Sequence of chain 1.A:
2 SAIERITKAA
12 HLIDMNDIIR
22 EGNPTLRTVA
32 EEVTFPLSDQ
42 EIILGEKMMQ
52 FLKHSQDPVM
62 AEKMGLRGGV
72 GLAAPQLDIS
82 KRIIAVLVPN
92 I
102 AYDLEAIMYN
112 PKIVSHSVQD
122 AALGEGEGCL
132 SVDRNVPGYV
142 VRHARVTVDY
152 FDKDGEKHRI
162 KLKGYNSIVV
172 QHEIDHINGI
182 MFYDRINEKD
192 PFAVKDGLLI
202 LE

Binding-site contacts:
Ligand atom N14 contacts residue GLY129 of chain 1.A at 3.3 Å (h-bond).
Ligand atom C41 contacts residue LEU131 of chain 1.A at 3.6 Å (hydrophobic).
Ligand atom N43 contacts residue HIS173 of chain 1.A at 3.7 Å.
Ligand atom N43 contacts residue GLU174 of chain 1.A at 2.8 Å (salt-bridge).
Ligand atom C07 contacts residue GLU126 of chain 1.A at 3.5 Å.
Ligand atom N02 contacts residue GLY127 of chain 1.A at 3.3 Å (h-bond).
Ligand atom C41 contacts residue NI1 of chain 1.B at 3.0 Å.
Ligand atom S34 contacts residue HIS173 of chain 1.A at 3.6 Å (h-bond).
Ligand atom CL31 contacts residue VAL71 of chain 1.A at 3.5 Å.
Ligand atom N43 contacts residue GLY72 of chain 1.A at 2.9 Å (h-bond).
Ligand atom C33 contacts residue GLY129 of chain 1.A at 3.6 Å.
Ligand atom C01 contacts residue GLU128 of chain 1.A at 3.3 Å.
Ligand atom O42 contacts residue CYS130 of chain 1.A at 3.0 Å.
Ligand atom C41 contacts residue HIS173 of chain 1.A at 3.6 Å.
Ligand atom C17 contacts residue TYR166 of chain 1.A at 3.6 Å (hydrophobic).
Ligand atom O38 contacts residue VAL71 of chain 1.A at 2.8 Å (h-bond).
Ligand atom O38 contacts residue GLY72 of chain 1.A at 3.2 Å (h-bond).
Ligand atom O44 contacts residue HIS173 of chain 1.A at 3.2 Å (h-bond).
Ligand atom C01 contacts residue GLU126 of chain 1.A at 3.5 Å.
Ligand atom N32 contacts residue GLY129 of chain 1.A at 3.2 Å (h-bond).
Ligand atom O42 contacts residue NI1 of chain 1.B at 2.3 Å (h-bond).
Ligand atom N12 contacts residue GLY127 of chain 1.A at 2.9 Å (h-bond).
Ligand atom N43 contacts residue NI1 of chain 1.B at 3.1 Å (h-bond).
Ligand atom O44 contacts residue GLY72 of chain 1.A at 3.6 Å.
Ligand atom O44 contacts residue GLU174 of chain 1.A at 2.8 Å (salt-bridge).
Ligand atom N39 contacts residue GLY129 of chain 1.A at 3.1 Å (h-bond).
Ligand atom O42 contacts residue GLN77 of chain 1.A at 3.6 Å (h-bond).
Ligand atom O44 contacts residue GLN77 of chain 1.A at 3.1 Å (h-bond).
Ligand atom C08 contacts residue GLU126 of chain 1.A at 3.5 Å.
Ligand atom C11 contacts residue GLY127 of chain 1.A at 3.5 Å.
Ligand atom O44 contacts residue HIS177 of chain 1.A at 3.3 Å (h-bond).
Ligand atom O42 contacts residue LEU131 of chain 1.A at 2.7 Å (h-bond).
Ligand atom N02 contacts residue GLU126 of chain 1.A at 2.8 Å (salt-bridge).
Ligand atom O38 contacts residue GLY70 of chain 1.A at 3.6 Å.
Ligand atom C33 contacts residue GLU128 of chain 1.A at 3.7 Å.
Ligand atom C23 contacts residue GLY69 of chain 1.A at 3.7 Å.
Ligand atom O42 contacts residue HIS173 of chain 1.A at 3.4 Å (h-bond).
Ligand atom O44 contacts residue NI1 of chain 1.B at 2.2 Å (h-bond).
Ligand atom C24 contacts residue TYR166 of chain 1.A at 3.6 Å (hydrophobic).
Ligand atom C23 contacts residue GLY70 of chain 1.A at 3.6 Å.

This small molecule binds to this protein.
Small molecule (SMILES): CNC(=O)c1cccc(C)c1Nc1nc(N2CCN(c3ccccc3Cl)CC2)nc(N2CSC[C@H]2C(=O)NCC(=O)NO)n1